Sequence of chain 1.A:
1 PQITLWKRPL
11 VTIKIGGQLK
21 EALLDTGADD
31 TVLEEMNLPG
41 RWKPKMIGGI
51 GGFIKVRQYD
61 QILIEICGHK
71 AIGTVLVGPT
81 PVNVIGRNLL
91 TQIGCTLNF

Binding-site contacts:
Ligand atom O42 contacts residue PRO81 of chain 1.A at 3.5 Å.
Ligand atom C23 contacts residue GLY48 of chain 1.B at 3.1 Å.
Ligand atom O08 contacts residue GLY49 of chain 1.A at 3.4 Å.
Ligand atom C13 contacts residue ASP25 of chain 1.A at 3.3 Å.
Ligand atom C47 contacts residue GLY49 of chain 1.B at 3.3 Å.
Ligand atom C12 contacts residue ASP25 of chain 1.A at 3.1 Å.
Ligand atom O14 contacts residue ASP25 of chain 1.A at 2.6 Å (salt-bridge).
Ligand atom C31 contacts residue ILE50 of chain 1.B at 3.6 Å (hydrophobic).
Ligand atom C02 contacts residue ALA28 of chain 1.A at 3.6 Å (hydrophobic).
Ligand atom C49 contacts residue LEU76 of chain 1.A at 3.2 Å (hydrophobic).
Ligand atom C05 contacts residue GLY48 of chain 1.A at 3.1 Å.
Ligand atom O22 contacts residue ASP30 of chain 1.B at 3.1 Å (salt-bridge).
Ligand atom C13 contacts residue ASP25 of chain 1.B at 3.3 Å.
Ligand atom O14 contacts residue GLY27 of chain 1.B at 3.4 Å.
Ligand atom C03 contacts residue ALA28 of chain 1.A at 3.4 Å (hydrophobic).
Ligand atom C31 contacts residue GLY49 of chain 1.B at 3.6 Å.
Ligand atom C49 contacts residue VAL32 of chain 1.A at 3.5 Å (hydrophobic).
Ligand atom C46 contacts residue PRO81 of chain 1.A at 3.4 Å (hydrophobic).
Ligand atom O14 contacts residue ASP25 of chain 1.B at 2.4 Å (salt-bridge).
Ligand atom C11 contacts residue GLY27 of chain 1.A at 3.5 Å.
Ligand atom O50 contacts residue ASP29 of chain 1.A at 3.5 Å.
Ligand atom O50 contacts residue ASP30 of chain 1.A at 3.1 Å (salt-bridge).
Ligand atom C34 contacts residue GLY27 of chain 1.B at 3.2 Å.
Ligand atom C28 contacts residue ASP25 of chain 1.A at 3.2 Å.
Ligand atom C40 contacts residue GLY48 of chain 1.B at 3.6 Å.
Ligand atom C47 contacts residue PRO81 of chain 1.A at 3.5 Å (hydrophobic).
Ligand atom C25 contacts residue GLY48 of chain 1.B at 3.0 Å.
Ligand atom C33 contacts residue ARG8 of chain 1.A at 3.6 Å.
Ligand atom O19 contacts residue ALA28 of chain 1.B at 3.4 Å.
Ligand atom O27 contacts residue ASP29 of chain 1.B at 3.0 Å (salt-bridge).
Ligand atom O43 contacts residue PHE53 of chain 1.B at 3.5 Å.
Ligand atom C45 contacts residue GLY49 of chain 1.B at 3.1 Å.
Ligand atom C02 contacts residue ASP30 of chain 1.A at 3.6 Å.
Ligand atom C40 contacts residue GLY49 of chain 1.B at 3.5 Å.
Ligand atom C38 contacts residue VAL82 of chain 1.B at 3.5 Å (hydrophobic).
Ligand atom C49 contacts residue ASP30 of chain 1.A at 3.6 Å.
Ligand atom O08 contacts residue ILE50 of chain 1.B at 3.1 Å.
Ligand atom C06 contacts residue GLY48 of chain 1.A at 3.5 Å.
Ligand atom O22 contacts residue ASP29 of chain 1.B at 3.3 Å (salt-bridge).
Ligand atom N16 contacts residue GLY27 of chain 1.B at 3.1 Å (h-bond).

Sequence of chain 1.B:
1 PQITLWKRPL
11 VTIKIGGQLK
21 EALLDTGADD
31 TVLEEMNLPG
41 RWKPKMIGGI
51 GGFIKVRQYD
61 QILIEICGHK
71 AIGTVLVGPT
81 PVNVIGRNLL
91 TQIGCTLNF

The small molecule below binds the protein below.
Small molecule (SMILES): CCOP(=O)(COc1ccc(C[C@H](NC(=O)O[C@H]2CO[C@H]3OCC[C@H]32)[C@H](O)CN(CC(C)C)S(=O)(=O)c2ccc([C@@H](C)O)cc2)cc1)OCC